The protein below binds the small molecule below.
Small molecule (SMILES): C[C@]12CCc3c(ccc4cc(O)ccc34)[C@@H]1CCC2=O

Binding-site contacts:
Ligand atom C11 contacts residue LEU99 of chain 1.A at 3.8 Å (hydrophobic).
Ligand atom O1 contacts residue MET116 of chain 1.A at 3.2 Å.
Ligand atom C2 contacts residue ASN40 of chain 1.A at 3.1 Å.
Ligand atom O1 contacts residue PHE86 of chain 1.A at 3.7 Å.
Ligand atom C24 contacts residue TRP120 of chain 1.A at 4.0 Å (hydrophobic).
Ligand atom C12 contacts residue LEU99 of chain 1.A at 4.3 Å (hydrophobic).
Ligand atom C1 contacts residue PHE86 of chain 1.A at 3.9 Å (hydrophobic).
Ligand atom C5 contacts residue VAL20 of chain 1.A at 4.3 Å (hydrophobic).
Ligand atom O26 contacts residue MET90 of chain 1.A at 3.5 Å (h-bond).
Ligand atom C19 contacts residue VAL88 of chain 1.A at 3.9 Å (hydrophobic).
Ligand atom C18 contacts residue GLY60 of chain 1.A at 4.3 Å.
Ligand atom C2 contacts residue PHE86 of chain 1.A at 3.9 Å (hydrophobic).
Ligand atom C2 contacts residue ASP103 of chain 1.A at 4.0 Å.
Ligand atom C1 contacts residue TYR16 of chain 1.A at 3.4 Å (hydrophobic).
Ligand atom C11 contacts residue ASN40 of chain 1.A at 3.9 Å.
Ligand atom C6 contacts residue TYR57 of chain 1.A at 4.1 Å (hydrophobic).
Ligand atom C2 contacts residue MET116 of chain 1.A at 4.2 Å (hydrophobic).
Ligand atom C18 contacts residue VAL66 of chain 1.A at 4.1 Å (hydrophobic).
Ligand atom C1 contacts residue ASP103 of chain 1.A at 3.7 Å.
Ligand atom C1 contacts residue MET116 of chain 1.A at 4.0 Å (hydrophobic).
Ligand atom C26 contacts residue MET90 of chain 1.A at 3.8 Å (hydrophobic).
Ligand atom C11 contacts residue TRP120 of chain 1.A at 3.6 Å (hydrophobic).
Ligand atom O1 contacts residue TYR57 of chain 1.A at 4.3 Å.
Ligand atom O1 contacts residue TYR16 of chain 1.A at 2.7 Å (h-bond).
Ligand atom C4 contacts residue ASN40 of chain 1.A at 4.2 Å.
Ligand atom C10 contacts residue ASN40 of chain 1.A at 3.3 Å.
Ligand atom C10 contacts residue TRP120 of chain 1.A at 3.4 Å (hydrophobic).
Ligand atom O1 contacts residue ASP103 of chain 1.A at 2.5 Å (salt-bridge).
Ligand atom C18 contacts residue VAL88 of chain 1.A at 3.9 Å (hydrophobic).
Ligand atom C13 contacts residue VAL88 of chain 1.A at 4.2 Å (hydrophobic).
Ligand atom C4 contacts residue VAL88 of chain 1.A at 4.3 Å (hydrophobic).
Ligand atom C19 contacts residue LEU61 of chain 1.A at 4.3 Å (hydrophobic).
Ligand atom C6 contacts residue TYR16 of chain 1.A at 3.4 Å (hydrophobic).
Ligand atom C6 contacts residue VAL20 of chain 1.A at 4.3 Å (hydrophobic).
Ligand atom C1 contacts residue ASN40 of chain 1.A at 3.9 Å.
Ligand atom C16 contacts residue LEU99 of chain 1.A at 4.2 Å (hydrophobic).
Ligand atom C2 contacts residue ALA118 of chain 1.A at 4.2 Å (hydrophobic).
Ligand atom C27 contacts residue GLY60 of chain 1.A at 4.0 Å.
Ligand atom C19 contacts residue VAL66 of chain 1.A at 4.3 Å (hydrophobic).
Ligand atom C3 contacts residue ASN40 of chain 1.A at 3.2 Å.

Sequence of chain 1.A:
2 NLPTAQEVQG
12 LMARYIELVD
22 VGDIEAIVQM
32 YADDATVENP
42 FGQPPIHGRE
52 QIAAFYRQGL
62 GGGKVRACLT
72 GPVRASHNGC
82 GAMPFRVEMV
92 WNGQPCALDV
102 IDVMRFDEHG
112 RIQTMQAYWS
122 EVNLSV